Sequence of chain 1.B:
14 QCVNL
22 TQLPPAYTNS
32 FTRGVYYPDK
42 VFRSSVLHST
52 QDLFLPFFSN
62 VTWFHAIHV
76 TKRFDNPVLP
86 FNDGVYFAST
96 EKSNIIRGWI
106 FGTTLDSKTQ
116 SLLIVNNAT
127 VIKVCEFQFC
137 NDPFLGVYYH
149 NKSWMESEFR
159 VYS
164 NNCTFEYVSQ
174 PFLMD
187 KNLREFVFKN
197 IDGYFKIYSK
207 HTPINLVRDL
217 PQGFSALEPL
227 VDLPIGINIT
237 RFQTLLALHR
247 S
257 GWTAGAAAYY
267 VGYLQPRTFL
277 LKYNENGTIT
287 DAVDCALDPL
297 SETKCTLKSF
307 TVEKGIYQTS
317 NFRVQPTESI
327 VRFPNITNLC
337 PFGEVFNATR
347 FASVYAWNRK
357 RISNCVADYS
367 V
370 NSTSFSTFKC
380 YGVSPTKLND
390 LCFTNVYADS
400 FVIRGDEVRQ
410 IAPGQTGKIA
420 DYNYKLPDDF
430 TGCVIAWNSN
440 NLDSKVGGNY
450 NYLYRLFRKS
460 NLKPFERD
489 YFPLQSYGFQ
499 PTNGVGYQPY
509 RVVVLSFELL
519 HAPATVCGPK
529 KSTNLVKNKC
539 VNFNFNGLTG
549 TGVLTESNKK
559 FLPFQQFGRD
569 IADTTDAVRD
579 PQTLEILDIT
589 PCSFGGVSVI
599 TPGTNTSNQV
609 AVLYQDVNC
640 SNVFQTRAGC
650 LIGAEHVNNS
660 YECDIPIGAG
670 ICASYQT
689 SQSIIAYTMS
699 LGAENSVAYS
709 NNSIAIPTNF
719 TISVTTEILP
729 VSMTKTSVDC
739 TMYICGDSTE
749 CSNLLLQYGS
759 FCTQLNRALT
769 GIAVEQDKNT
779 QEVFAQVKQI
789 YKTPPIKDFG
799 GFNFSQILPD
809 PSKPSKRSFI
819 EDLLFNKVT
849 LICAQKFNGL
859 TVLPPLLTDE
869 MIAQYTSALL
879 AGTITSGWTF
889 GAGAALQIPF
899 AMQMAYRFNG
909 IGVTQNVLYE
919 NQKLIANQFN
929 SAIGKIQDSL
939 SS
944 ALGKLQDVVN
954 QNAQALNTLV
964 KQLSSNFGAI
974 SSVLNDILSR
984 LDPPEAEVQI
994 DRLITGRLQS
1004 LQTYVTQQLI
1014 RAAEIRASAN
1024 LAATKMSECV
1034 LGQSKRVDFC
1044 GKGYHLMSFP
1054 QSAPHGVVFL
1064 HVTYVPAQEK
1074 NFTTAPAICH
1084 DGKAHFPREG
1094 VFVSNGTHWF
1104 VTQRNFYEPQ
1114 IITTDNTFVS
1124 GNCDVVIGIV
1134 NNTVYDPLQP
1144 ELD

Binding-site contacts:
Ligand atom C8 contacts residue ASN282 of chain 1.B at 3.7 Å.
Ligand atom C4 contacts residue ASN282 of chain 1.B at 4.2 Å.
Ligand atom C3 contacts residue ASN282 of chain 1.B at 3.8 Å.
Ligand atom C1 contacts residue GLU281 of chain 1.B at 4.1 Å.
Ligand atom O5 contacts residue GLU281 of chain 1.B at 3.9 Å.
Ligand atom N2 contacts residue ASN282 of chain 1.B at 3.0 Å (h-bond).
Ligand atom C1 contacts residue ASN282 of chain 1.B at 1.4 Å.
Ligand atom C2 contacts residue ASN282 of chain 1.B at 2.5 Å.
Ligand atom C7 contacts residue ASN282 of chain 1.B at 3.3 Å.
Ligand atom O5 contacts residue ASN282 of chain 1.B at 2.3 Å (h-bond).
Ligand atom C8 contacts residue ASN280 of chain 1.B at 4.1 Å.
Ligand atom C5 contacts residue ASN282 of chain 1.B at 3.6 Å.
Ligand atom O7 contacts residue ASN282 of chain 1.B at 3.5 Å (h-bond).

This protein binds this small molecule.
Small molecule (SMILES): CC(=O)N[C@@H]1[C@@H](O)[C@H](O)[C@@H](CO)O[C@H]1O